Binding-site contacts:
Ligand atom N1 contacts residue MET165 of chain 2.A at 3.4 Å.
Ligand atom C9 contacts residue LEU141 of chain 2.A at 3.8 Å (hydrophobic).
Ligand atom N contacts residue CYS145 of chain 2.A at 3.6 Å (h-bond).
Ligand atom CL contacts residue MET165 of chain 2.A at 4.0 Å.
Ligand atom N2 contacts residue HIS163 of chain 2.A at 2.7 Å (h-bond).
Ligand atom C1 contacts residue GLN189 of chain 2.A at 4.0 Å.
Ligand atom C8 contacts residue LEU141 of chain 2.A at 3.8 Å (hydrophobic).
Ligand atom CL contacts residue HIS41 of chain 2.A at 3.3 Å.
Ligand atom CL contacts residue ASP187 of chain 2.A at 3.1 Å.
Ligand atom N1 contacts residue HIS163 of chain 2.A at 2.9 Å (h-bond).
Ligand atom C contacts residue MET49 of chain 2.A at 3.5 Å (hydrophobic).
Ligand atom N1 contacts residue GLU166 of chain 2.A at 3.3 Å (salt-bridge).
Ligand atom N2 contacts residue MET165 of chain 2.A at 3.9 Å.
Ligand atom N1 contacts residue CYS145 of chain 2.A at 3.8 Å.
Ligand atom N2 contacts residue SER144 of chain 2.A at 3.9 Å.
Ligand atom C11 contacts residue ASN142 of chain 2.A at 3.8 Å.
Ligand atom C13 contacts residue MET165 of chain 2.A at 3.6 Å (hydrophobic).
Ligand atom C contacts residue MET165 of chain 2.A at 3.6 Å (hydrophobic).
Ligand atom C1 contacts residue MET49 of chain 2.A at 3.4 Å (hydrophobic).
Ligand atom C8 contacts residue HIS163 of chain 2.A at 4.0 Å.
Ligand atom C10 contacts residue ASN142 of chain 2.A at 3.3 Å.
Ligand atom C1 contacts residue ARG188 of chain 2.A at 3.8 Å.
Ligand atom C2 contacts residue GLN189 of chain 2.A at 3.9 Å.
Ligand atom O1 contacts residue GLU166 of chain 2.A at 3.1 Å (salt-bridge).
Ligand atom C7 contacts residue GLU166 of chain 2.A at 3.8 Å.
Ligand atom N2 contacts residue HIS172 of chain 2.A at 3.9 Å.
Ligand atom C2 contacts residue MET49 of chain 2.A at 3.9 Å (hydrophobic).
Ligand atom C8 contacts residue PHE140 of chain 2.A at 3.1 Å (hydrophobic).
Ligand atom C8 contacts residue GLU166 of chain 2.A at 3.6 Å.
Ligand atom N2 contacts residue PHE140 of chain 2.A at 3.5 Å.
Ligand atom C7 contacts residue CYS145 of chain 2.A at 3.9 Å (hydrophobic).
Ligand atom C6 contacts residue GLU166 of chain 2.A at 4.0 Å.
Ligand atom C6 contacts residue MET165 of chain 2.A at 4.0 Å (hydrophobic).
Ligand atom C9 contacts residue ASN142 of chain 2.A at 3.5 Å.
Ligand atom N2 contacts residue GLU166 of chain 2.A at 3.6 Å.
Ligand atom CL contacts residue MET49 of chain 2.A at 3.8 Å.
Ligand atom C13 contacts residue HIS164 of chain 2.A at 3.4 Å.
Ligand atom O1 contacts residue MET165 of chain 2.A at 3.6 Å.
Ligand atom N3 contacts residue LEU141 of chain 2.A at 3.8 Å.
Ligand atom C13 contacts residue HIS41 of chain 2.A at 3.7 Å.

Sequence of chain 1.A:
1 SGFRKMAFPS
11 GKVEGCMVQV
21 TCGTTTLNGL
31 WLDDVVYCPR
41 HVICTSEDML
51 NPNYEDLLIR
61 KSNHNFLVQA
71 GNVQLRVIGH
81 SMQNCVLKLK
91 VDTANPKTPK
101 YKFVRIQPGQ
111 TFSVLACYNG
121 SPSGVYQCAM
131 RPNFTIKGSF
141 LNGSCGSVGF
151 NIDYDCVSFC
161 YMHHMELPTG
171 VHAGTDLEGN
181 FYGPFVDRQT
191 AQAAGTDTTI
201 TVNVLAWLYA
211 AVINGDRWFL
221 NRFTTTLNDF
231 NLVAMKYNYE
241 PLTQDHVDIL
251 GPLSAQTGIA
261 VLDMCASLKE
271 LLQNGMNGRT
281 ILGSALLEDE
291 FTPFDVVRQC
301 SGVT

The protein below binds the small molecule below.
Small molecule (SMILES): O=C(Nc1nncn1C1CC1)[C@@H]1COc2ccc(Cl)cc21

Sequence of chain 2.A:
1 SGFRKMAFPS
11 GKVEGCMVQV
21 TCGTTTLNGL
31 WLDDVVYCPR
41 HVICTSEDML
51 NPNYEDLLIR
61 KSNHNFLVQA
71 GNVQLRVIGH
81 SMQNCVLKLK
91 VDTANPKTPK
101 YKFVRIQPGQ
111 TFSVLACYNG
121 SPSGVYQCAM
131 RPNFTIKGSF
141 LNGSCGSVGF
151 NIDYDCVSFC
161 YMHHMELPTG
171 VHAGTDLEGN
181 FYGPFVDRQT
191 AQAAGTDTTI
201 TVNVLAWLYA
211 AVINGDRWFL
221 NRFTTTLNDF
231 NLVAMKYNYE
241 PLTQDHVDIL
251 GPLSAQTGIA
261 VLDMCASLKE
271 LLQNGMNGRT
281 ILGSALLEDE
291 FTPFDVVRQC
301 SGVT